The small molecule below binds the protein below.
Small molecule (SMILES): CC(=O)N[C@@H]1[C@@H](O)[C@H](O)[C@@H](CO)O[C@H]1O

Sequence of chain 1.B:
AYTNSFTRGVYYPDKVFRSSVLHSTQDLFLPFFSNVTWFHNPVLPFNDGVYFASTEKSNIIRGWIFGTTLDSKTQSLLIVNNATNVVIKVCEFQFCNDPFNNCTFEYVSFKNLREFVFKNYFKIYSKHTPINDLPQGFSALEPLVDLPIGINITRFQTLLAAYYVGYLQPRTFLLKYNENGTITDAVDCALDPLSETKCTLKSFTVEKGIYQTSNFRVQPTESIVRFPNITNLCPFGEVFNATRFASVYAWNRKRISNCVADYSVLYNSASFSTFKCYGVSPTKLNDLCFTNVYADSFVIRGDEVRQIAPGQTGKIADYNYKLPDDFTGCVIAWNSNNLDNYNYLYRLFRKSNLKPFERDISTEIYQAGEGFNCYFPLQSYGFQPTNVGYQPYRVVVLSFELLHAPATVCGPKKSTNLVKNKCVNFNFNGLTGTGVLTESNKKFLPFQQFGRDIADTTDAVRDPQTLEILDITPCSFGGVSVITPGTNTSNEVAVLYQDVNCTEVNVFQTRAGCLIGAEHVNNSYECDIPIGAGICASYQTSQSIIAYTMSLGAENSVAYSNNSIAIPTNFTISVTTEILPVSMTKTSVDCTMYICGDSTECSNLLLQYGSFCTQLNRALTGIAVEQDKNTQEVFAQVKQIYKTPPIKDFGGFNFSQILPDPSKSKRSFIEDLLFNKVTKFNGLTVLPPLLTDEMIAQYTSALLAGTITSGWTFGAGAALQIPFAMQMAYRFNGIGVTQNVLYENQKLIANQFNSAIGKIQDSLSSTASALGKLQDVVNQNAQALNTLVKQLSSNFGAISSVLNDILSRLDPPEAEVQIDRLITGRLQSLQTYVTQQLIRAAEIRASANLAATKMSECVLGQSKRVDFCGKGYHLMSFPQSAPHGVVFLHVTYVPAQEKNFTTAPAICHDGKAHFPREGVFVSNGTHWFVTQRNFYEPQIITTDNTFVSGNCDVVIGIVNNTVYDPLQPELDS

Binding-site contacts:
Ligand atom O5 contacts residue ASN343 of chain 1.B at 2.4 Å (h-bond).
Ligand atom C2 contacts residue ASN343 of chain 1.B at 2.5 Å.
Ligand atom C7 contacts residue VAL367 of chain 1.B at 4.5 Å (hydrophobic).
Ligand atom C5 contacts residue ASN343 of chain 1.B at 3.7 Å.
Ligand atom C1 contacts residue ASN343 of chain 1.B at 1.4 Å.
Ligand atom N2 contacts residue ASN343 of chain 1.B at 2.9 Å (h-bond).
Ligand atom N2 contacts residue VAL367 of chain 1.B at 3.6 Å.
Ligand atom O3 contacts residue VAL367 of chain 1.B at 4.4 Å.
Ligand atom C2 contacts residue VAL367 of chain 1.B at 4.0 Å (hydrophobic).
Ligand atom C7 contacts residue ASN343 of chain 1.B at 4.0 Å.
Ligand atom C3 contacts residue VAL367 of chain 1.B at 3.7 Å (hydrophobic).
Ligand atom C8 contacts residue VAL367 of chain 1.B at 4.1 Å (hydrophobic).
Ligand atom C1 contacts residue VAL367 of chain 1.B at 4.1 Å (hydrophobic).
Ligand atom C3 contacts residue ASN343 of chain 1.B at 3.8 Å.
Ligand atom C4 contacts residue ASN343 of chain 1.B at 4.2 Å.